This small molecule binds to this protein.
Small molecule (SMILES): CC(=O)N[C@H]1[C@H](O[C@H]2[C@H](O)[C@@H](NC(C)=O)CO[C@@H]2CO)O[C@H](CO)[C@@H](O[C@@H]2O[C@H](CO)[C@@H](O)[C@H](O[C@H]3O[C@H](CO)[C@@H](O)[C@H](O)[C@@H]3O)[C@@H]2O)[C@@H]1O

Binding-site contacts:
Ligand atom O5 contacts residue ASN91 of chain 2.A at 2.5 Å (h-bond).
Ligand atom C6 contacts residue LYS223 of chain 2.A at 4.4 Å.
Ligand atom C8 contacts residue SER141 of chain 2.A at 4.0 Å.
Ligand atom C8 contacts residue ALA139 of chain 2.A at 3.9 Å (hydrophobic).
Ligand atom O7 contacts residue CYS94 of chain 2.A at 3.2 Å.
Ligand atom C7 contacts residue CYS94 of chain 2.A at 3.7 Å (hydrophobic).
Ligand atom N2 contacts residue ASN91 of chain 2.A at 2.7 Å (h-bond).
Ligand atom O7 contacts residue ASN68 of chain 2.A at 2.9 Å (h-bond).
Ligand atom C2 contacts residue ARG225 of chain 2.A at 3.8 Å.
Ligand atom C6 contacts residue ARG225 of chain 2.A at 3.3 Å.
Ligand atom C5 contacts residue ARG225 of chain 2.A at 3.8 Å.
Ligand atom N2 contacts residue GLU70 of chain 2.A at 3.4 Å.
Ligand atom C8 contacts residue ASN68 of chain 2.A at 4.0 Å.
Ligand atom O3 contacts residue ARG225 of chain 2.A at 2.7 Å (salt-bridge).
Ligand atom O7 contacts residue ASN91 of chain 2.A at 2.8 Å (h-bond).
Ligand atom C3 contacts residue ARG225 of chain 2.A at 3.9 Å.
Ligand atom C7 contacts residue GLU70 of chain 2.A at 3.6 Å.
Ligand atom O6 contacts residue ASN91 of chain 2.A at 4.4 Å.
Ligand atom C2 contacts residue ASN91 of chain 2.A at 2.3 Å.
Ligand atom O7 contacts residue GLU70 of chain 2.A at 4.1 Å.
Ligand atom C1 contacts residue GLU70 of chain 2.A at 3.9 Å.
Ligand atom C7 contacts residue ARG225 of chain 2.A at 3.3 Å.
Ligand atom N2 contacts residue ARG225 of chain 2.A at 3.4 Å (salt-bridge).
Ligand atom C6 contacts residue GLU90 of chain 2.A at 4.0 Å.
Ligand atom C4 contacts residue ASN91 of chain 2.A at 4.2 Å.
Ligand atom C2 contacts residue GLU70 of chain 2.A at 4.2 Å.
Ligand atom O6 contacts residue GLU90 of chain 2.A at 3.2 Å (salt-bridge).
Ligand atom C5 contacts residue ASN91 of chain 2.A at 3.7 Å.
Ligand atom C6 contacts residue ASP226 of chain 2.A at 4.3 Å.
Ligand atom C7 contacts residue ASN91 of chain 2.A at 3.1 Å.
Ligand atom C4 contacts residue ARG225 of chain 2.A at 4.3 Å.
Ligand atom O5 contacts residue ARG225 of chain 2.A at 3.8 Å.
Ligand atom C7 contacts residue ASN68 of chain 2.A at 3.9 Å.
Ligand atom C3 contacts residue ASN91 of chain 2.A at 3.7 Å.
Ligand atom C1 contacts residue ASN91 of chain 2.A at 1.5 Å.
Ligand atom C8 contacts residue ARG225 of chain 2.A at 3.3 Å.
Ligand atom C8 contacts residue CYS140 of chain 2.A at 4.0 Å (hydrophobic).
Ligand atom C8 contacts residue GLU70 of chain 2.A at 3.9 Å.
Ligand atom C8 contacts residue CYS94 of chain 2.A at 3.4 Å (hydrophobic).
Ligand atom O7 contacts residue ARG225 of chain 2.A at 3.8 Å.

Sequence of chain 2.A:
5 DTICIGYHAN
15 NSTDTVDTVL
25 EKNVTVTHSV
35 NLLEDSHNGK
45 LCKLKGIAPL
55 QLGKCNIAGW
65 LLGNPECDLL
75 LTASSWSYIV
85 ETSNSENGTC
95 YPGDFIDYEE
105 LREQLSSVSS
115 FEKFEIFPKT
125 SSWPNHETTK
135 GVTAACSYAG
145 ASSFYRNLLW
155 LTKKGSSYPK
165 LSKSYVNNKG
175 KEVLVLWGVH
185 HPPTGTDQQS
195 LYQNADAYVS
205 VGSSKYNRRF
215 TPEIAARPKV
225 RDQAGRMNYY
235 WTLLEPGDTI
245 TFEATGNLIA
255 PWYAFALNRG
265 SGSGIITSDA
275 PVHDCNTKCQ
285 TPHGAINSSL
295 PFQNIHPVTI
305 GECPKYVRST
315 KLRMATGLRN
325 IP